A protein and the small-molecule ligand that binds it are described below.
Small molecule (SMILES): CC(C)(Oc1ccc(Cl)cc1)C(=O)N1CCC(CCNC(=O)CCl)CC1

Sequence of chain 2.A:
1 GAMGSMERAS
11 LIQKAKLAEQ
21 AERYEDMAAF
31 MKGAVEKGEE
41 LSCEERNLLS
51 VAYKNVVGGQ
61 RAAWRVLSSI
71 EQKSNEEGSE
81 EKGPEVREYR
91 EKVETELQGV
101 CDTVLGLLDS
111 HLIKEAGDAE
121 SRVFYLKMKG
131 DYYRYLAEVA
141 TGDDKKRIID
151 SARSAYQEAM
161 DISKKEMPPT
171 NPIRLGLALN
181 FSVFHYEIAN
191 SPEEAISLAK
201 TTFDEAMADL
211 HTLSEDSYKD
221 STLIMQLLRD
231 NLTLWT

Sequence of chain 2.B:
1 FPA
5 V

Binding-site contacts:
Ligand atom O3 contacts residue CYS43 of chain 2.A at 3.5 Å (h-bond).
Ligand atom N2 contacts residue ILE173 of chain 2.A at 4.1 Å.
Ligand atom C18 contacts residue ASN47 of chain 2.A at 3.6 Å.
Ligand atom C3 contacts residue ASP220 of chain 2.A at 4.2 Å.
Ligand atom C8 contacts residue GLY176 of chain 2.A at 4.3 Å.
Ligand atom C11 contacts residue PRO172 of chain 2.A at 3.9 Å (hydrophobic).
Ligand atom C1 contacts residue LEU223 of chain 2.A at 3.8 Å (hydrophobic).
Ligand atom O3 contacts residue GLU120 of chain 2.A at 4.2 Å.
Ligand atom C7 contacts residue PHE124 of chain 2.A at 4.2 Å (hydrophobic).
Ligand atom C8 contacts residue VAL5 of chain 2.B at 3.9 Å (hydrophobic).
Ligand atom C7 contacts residue LYS127 of chain 2.A at 4.3 Å.
Ligand atom C17 contacts residue ARG46 of chain 2.A at 3.5 Å.
Ligand atom C16 contacts residue CYS43 of chain 2.A at 2.9 Å (hydrophobic).
Ligand atom C3 contacts residue ILE224 of chain 2.A at 4.3 Å (hydrophobic).
Ligand atom C14 contacts residue PHE124 of chain 2.A at 3.7 Å (hydrophobic).
Ligand atom C15 contacts residue PHE124 of chain 2.A at 4.0 Å (hydrophobic).
Ligand atom O1 contacts residue ILE224 of chain 2.A at 3.7 Å.
Ligand atom C16 contacts residue ARG46 of chain 2.A at 3.6 Å.
Ligand atom C16 contacts residue ILE173 of chain 2.A at 3.8 Å (hydrophobic).
Ligand atom CL1 contacts residue VAL5 of chain 2.B at 4.1 Å.
Ligand atom CL1 contacts residue LYS127 of chain 2.A at 3.1 Å.
Ligand atom C9 contacts residue VAL5 of chain 2.B at 4.1 Å (hydrophobic).
Ligand atom C9 contacts residue PRO172 of chain 2.A at 3.4 Å (hydrophobic).
Ligand atom O3 contacts residue ARG46 of chain 2.A at 2.9 Å (salt-bridge).
Ligand atom C1 contacts residue ILE224 of chain 2.A at 4.2 Å (hydrophobic).
Ligand atom C17 contacts residue GLU120 of chain 2.A at 3.4 Å.
Ligand atom O1 contacts residue PRO172 of chain 2.A at 4.3 Å.
Ligand atom C19 contacts residue ASN47 of chain 2.A at 4.2 Å.
Ligand atom O3 contacts residue ILE173 of chain 2.A at 3.6 Å.
Ligand atom C8 contacts residue PRO172 of chain 2.A at 3.8 Å (hydrophobic).
Ligand atom CL1 contacts residue PHE124 of chain 2.A at 3.5 Å.
Ligand atom C3 contacts residue LEU223 of chain 2.A at 4.2 Å (hydrophobic).
Ligand atom C6 contacts residue VAL5 of chain 2.B at 3.8 Å (hydrophobic).
Ligand atom N2 contacts residue CYS43 of chain 2.A at 3.5 Å.
Ligand atom C14 contacts residue ILE173 of chain 2.A at 4.0 Å (hydrophobic).
Ligand atom C7 contacts residue VAL5 of chain 2.B at 4.0 Å (hydrophobic).
Ligand atom C12 contacts residue ILE173 of chain 2.A at 4.0 Å (hydrophobic).
Ligand atom C17 contacts residue CYS43 of chain 2.A at 1.8 Å (hydrophobic).
Ligand atom C15 contacts residue CYS43 of chain 2.A at 3.5 Å (hydrophobic).
Ligand atom C8 contacts residue ILE173 of chain 2.A at 4.1 Å (hydrophobic).